The small molecule below binds the protein below.
Small molecule (SMILES): CC(=O)N[C@@H]1[C@@H](O)[C@H](O)[C@@H](CO)O[C@H]1O

Sequence of chain 1.A:
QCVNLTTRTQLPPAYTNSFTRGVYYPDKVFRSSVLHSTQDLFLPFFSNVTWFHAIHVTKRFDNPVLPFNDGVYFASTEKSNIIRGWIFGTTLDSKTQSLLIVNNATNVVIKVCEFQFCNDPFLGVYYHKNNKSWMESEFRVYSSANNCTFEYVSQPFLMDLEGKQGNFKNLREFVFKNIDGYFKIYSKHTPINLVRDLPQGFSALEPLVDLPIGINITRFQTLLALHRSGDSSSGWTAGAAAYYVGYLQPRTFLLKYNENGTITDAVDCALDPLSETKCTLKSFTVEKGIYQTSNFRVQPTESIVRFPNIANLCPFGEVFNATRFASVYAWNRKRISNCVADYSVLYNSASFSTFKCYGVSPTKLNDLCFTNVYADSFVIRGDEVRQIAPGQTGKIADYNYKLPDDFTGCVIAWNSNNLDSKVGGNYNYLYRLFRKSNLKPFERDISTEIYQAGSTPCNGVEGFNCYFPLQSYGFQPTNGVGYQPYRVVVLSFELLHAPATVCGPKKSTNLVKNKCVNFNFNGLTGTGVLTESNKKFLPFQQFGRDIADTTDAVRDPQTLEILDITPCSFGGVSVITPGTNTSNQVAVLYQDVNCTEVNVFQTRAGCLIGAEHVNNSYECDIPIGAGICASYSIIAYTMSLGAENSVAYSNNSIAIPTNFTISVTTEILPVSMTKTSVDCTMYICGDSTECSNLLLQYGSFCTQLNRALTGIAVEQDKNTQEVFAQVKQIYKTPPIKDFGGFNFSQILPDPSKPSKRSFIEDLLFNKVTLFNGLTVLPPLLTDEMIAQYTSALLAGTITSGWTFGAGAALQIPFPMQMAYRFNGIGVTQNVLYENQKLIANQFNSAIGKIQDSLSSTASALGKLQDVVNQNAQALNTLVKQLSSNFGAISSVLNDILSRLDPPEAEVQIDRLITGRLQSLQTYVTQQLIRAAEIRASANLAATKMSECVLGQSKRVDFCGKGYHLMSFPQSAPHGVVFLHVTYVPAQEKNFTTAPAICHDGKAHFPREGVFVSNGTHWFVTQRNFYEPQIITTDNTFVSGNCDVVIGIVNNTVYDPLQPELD

Binding-site contacts:
Ligand atom O7 contacts residue ASN165 of chain 1.A at 2.9 Å (h-bond).
Ligand atom O6 contacts residue ASN164 of chain 1.A at 4.3 Å.
Ligand atom C5 contacts residue ASN164 of chain 1.A at 3.6 Å.
Ligand atom O3 contacts residue ASN165 of chain 1.A at 4.2 Å.
Ligand atom C6 contacts residue ASN164 of chain 1.A at 4.3 Å.
Ligand atom C1 contacts residue ASN165 of chain 1.A at 1.4 Å.
Ligand atom O5 contacts residue ASN165 of chain 1.A at 2.4 Å (h-bond).
Ligand atom O5 contacts residue ASN164 of chain 1.A at 3.7 Å.
Ligand atom C2 contacts residue ASN165 of chain 1.A at 2.4 Å.
Ligand atom C3 contacts residue ASN165 of chain 1.A at 3.8 Å.
Ligand atom N2 contacts residue ASN165 of chain 1.A at 3.1 Å (h-bond).
Ligand atom C5 contacts residue ASN165 of chain 1.A at 3.6 Å.
Ligand atom C4 contacts residue ASN165 of chain 1.A at 4.2 Å.
Ligand atom C1 contacts residue ASN164 of chain 1.A at 3.9 Å.
Ligand atom C7 contacts residue ASN165 of chain 1.A at 3.3 Å.
Ligand atom C8 contacts residue ASN165 of chain 1.A at 4.5 Å.